This protein binds this small molecule.
Small molecule (SMILES): CC(=O)N[C@H]1[C@H](O[C@H]2[C@H](O)[C@@H](NC(C)=O)CO[C@@H]2CO)O[C@H](CO)[C@@H](O[C@@H]2O[C@H](CO)[C@@H](O)[C@H](O[C@H]3O[C@H](CO)[C@@H](O)[C@H](O)[C@@H]3O)[C@@H]2O)[C@@H]1O

Sequence of chain 1.A:
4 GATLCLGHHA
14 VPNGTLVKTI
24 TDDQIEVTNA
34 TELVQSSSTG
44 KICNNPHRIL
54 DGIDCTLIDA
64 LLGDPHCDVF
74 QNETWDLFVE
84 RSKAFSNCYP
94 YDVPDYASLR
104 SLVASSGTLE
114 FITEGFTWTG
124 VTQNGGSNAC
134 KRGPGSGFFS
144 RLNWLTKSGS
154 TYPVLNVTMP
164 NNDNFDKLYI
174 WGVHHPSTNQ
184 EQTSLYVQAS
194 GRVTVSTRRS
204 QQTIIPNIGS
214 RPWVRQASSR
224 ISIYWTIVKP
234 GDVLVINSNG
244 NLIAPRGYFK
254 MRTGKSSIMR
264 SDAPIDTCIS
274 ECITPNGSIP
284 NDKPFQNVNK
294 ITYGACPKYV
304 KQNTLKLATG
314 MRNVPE

Binding-site contacts:
Ligand atom C1 contacts residue ASN159 of chain 1.E at 1.4 Å.
Ligand atom C3 contacts residue SER213 of chain 1.A at 4.0 Å.
Ligand atom C7 contacts residue ASN159 of chain 1.E at 3.6 Å.
Ligand atom N2 contacts residue SER213 of chain 1.A at 3.1 Å (h-bond).
Ligand atom O7 contacts residue ARG214 of chain 1.A at 4.5 Å.
Ligand atom O7 contacts residue ASN159 of chain 1.E at 3.6 Å (h-bond).
Ligand atom C3 contacts residue TRP216 of chain 1.A at 4.3 Å (hydrophobic).
Ligand atom C8 contacts residue THR161 of chain 1.E at 4.0 Å.
Ligand atom C6 contacts residue THR161 of chain 1.E at 3.6 Å.
Ligand atom O7 contacts residue TRP216 of chain 1.A at 2.9 Å (h-bond).
Ligand atom N2 contacts residue ASN159 of chain 1.E at 3.1 Å (h-bond).
Ligand atom C4 contacts residue ASN159 of chain 1.E at 4.3 Å.
Ligand atom C7 contacts residue PRO215 of chain 1.A at 4.5 Å (hydrophobic).
Ligand atom O5 contacts residue ASN159 of chain 1.E at 2.3 Å (h-bond).
Ligand atom C1 contacts residue TRP216 of chain 1.A at 4.2 Å (hydrophobic).
Ligand atom C6 contacts residue VAL238 of chain 1.E at 4.4 Å (hydrophobic).
Ligand atom C8 contacts residue THR181 of chain 1.A at 4.4 Å.
Ligand atom C2 contacts residue ASN159 of chain 1.E at 2.6 Å.
Ligand atom O3 contacts residue TRP216 of chain 1.A at 3.6 Å.
Ligand atom C8 contacts residue SER213 of chain 1.A at 4.0 Å.
Ligand atom C8 contacts residue VAL236 of chain 1.E at 4.4 Å (hydrophobic).
Ligand atom O7 contacts residue PRO215 of chain 1.A at 3.4 Å.
Ligand atom C4 contacts residue TRP216 of chain 1.A at 4.2 Å (hydrophobic).
Ligand atom C7 contacts residue TRP216 of chain 1.A at 4.0 Å (hydrophobic).
Ligand atom C2 contacts residue SER213 of chain 1.A at 3.8 Å.
Ligand atom O6 contacts residue TRP216 of chain 1.A at 4.2 Å.
Ligand atom O6 contacts residue TRP216 of chain 1.A at 4.3 Å.
Ligand atom C5 contacts residue ASN159 of chain 1.E at 3.6 Å.
Ligand atom C2 contacts residue TRP216 of chain 1.A at 4.1 Å (hydrophobic).
Ligand atom C3 contacts residue ASN159 of chain 1.E at 3.9 Å.
Ligand atom O6 contacts residue THR161 of chain 1.E at 3.2 Å.
Ligand atom C1 contacts residue SER213 of chain 1.A at 3.7 Å.
Ligand atom C7 contacts residue SER213 of chain 1.A at 4.0 Å.

Sequence of chain 1.E:
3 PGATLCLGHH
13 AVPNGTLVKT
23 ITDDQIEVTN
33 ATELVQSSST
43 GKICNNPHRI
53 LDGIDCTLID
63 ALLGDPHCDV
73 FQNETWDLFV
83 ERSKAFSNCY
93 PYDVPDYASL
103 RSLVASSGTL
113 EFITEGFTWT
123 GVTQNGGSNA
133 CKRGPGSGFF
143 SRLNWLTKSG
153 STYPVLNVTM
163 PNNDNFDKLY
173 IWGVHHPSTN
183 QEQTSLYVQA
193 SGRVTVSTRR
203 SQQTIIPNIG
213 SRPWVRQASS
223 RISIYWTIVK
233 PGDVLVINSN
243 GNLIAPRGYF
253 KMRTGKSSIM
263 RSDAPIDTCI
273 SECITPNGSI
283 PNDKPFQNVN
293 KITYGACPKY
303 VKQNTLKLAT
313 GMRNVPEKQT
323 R